Binding-site contacts:
Ligand atom O3 contacts residue MN1 of chain 1.P at 2.6 Å.
Ligand atom C contacts residue GLY308 of chain 1.B at 3.9 Å.
Ligand atom CA contacts residue GLU285 of chain 1.B at 4.2 Å.
Ligand atom O contacts residue MN1 of chain 1.P at 2.5 Å.
Ligand atom OXT contacts residue ASP309 of chain 1.B at 4.0 Å.
Ligand atom OXT contacts residue ARG307 of chain 1.B at 3.5 Å (salt-bridge).
Ligand atom C contacts residue MN1 of chain 1.P at 3.4 Å.
Ligand atom OXT contacts residue THR341 of chain 1.B at 2.5 Å (h-bond).
Ligand atom CA contacts residue LYS283 of chain 1.B at 3.9 Å.
Ligand atom CB contacts residue ALA306 of chain 1.B at 4.5 Å (hydrophobic).
Ligand atom O contacts residue GLY308 of chain 1.B at 3.9 Å.
Ligand atom CB contacts residue ALA340 of chain 1.B at 4.4 Å (hydrophobic).
Ligand atom CA contacts residue THR341 of chain 1.B at 4.0 Å.
Ligand atom O3 contacts residue GLU285 of chain 1.B at 3.9 Å.
Ligand atom CA contacts residue ALA306 of chain 1.B at 4.0 Å (hydrophobic).
Ligand atom O contacts residue ALA306 of chain 1.B at 3.5 Å.
Ligand atom O3 contacts residue LYS283 of chain 1.B at 3.2 Å (salt-bridge).
Ligand atom C contacts residue ASP309 of chain 1.B at 3.9 Å.
Ligand atom OXT contacts residue GLY308 of chain 1.B at 2.9 Å (h-bond).
Ligand atom OXT contacts residue ALA306 of chain 1.B at 3.2 Å.
Ligand atom O contacts residue ASP309 of chain 1.B at 3.0 Å (salt-bridge).
Ligand atom O contacts residue GLU285 of chain 1.B at 3.0 Å (salt-bridge).
Ligand atom CA contacts residue MN1 of chain 1.P at 3.4 Å.
Ligand atom CB contacts residue THR341 of chain 1.B at 3.5 Å.
Ligand atom CA contacts residue ARG86 of chain 1.B at 4.4 Å.
Ligand atom CB contacts residue ARG86 of chain 1.B at 3.8 Å.
Ligand atom C contacts residue GLU285 of chain 1.B at 3.9 Å.
Ligand atom O3 contacts residue ARG86 of chain 1.B at 4.0 Å.
Ligand atom C contacts residue ALA306 of chain 1.B at 3.4 Å (hydrophobic).
Ligand atom CB contacts residue MET373 of chain 1.B at 3.7 Å (hydrophobic).
Ligand atom CB contacts residue MET304 of chain 1.B at 4.1 Å (hydrophobic).
Ligand atom CB contacts residue LYS283 of chain 1.B at 4.2 Å.
Ligand atom C contacts residue THR341 of chain 1.B at 3.6 Å.

Sequence of chain 1.B:
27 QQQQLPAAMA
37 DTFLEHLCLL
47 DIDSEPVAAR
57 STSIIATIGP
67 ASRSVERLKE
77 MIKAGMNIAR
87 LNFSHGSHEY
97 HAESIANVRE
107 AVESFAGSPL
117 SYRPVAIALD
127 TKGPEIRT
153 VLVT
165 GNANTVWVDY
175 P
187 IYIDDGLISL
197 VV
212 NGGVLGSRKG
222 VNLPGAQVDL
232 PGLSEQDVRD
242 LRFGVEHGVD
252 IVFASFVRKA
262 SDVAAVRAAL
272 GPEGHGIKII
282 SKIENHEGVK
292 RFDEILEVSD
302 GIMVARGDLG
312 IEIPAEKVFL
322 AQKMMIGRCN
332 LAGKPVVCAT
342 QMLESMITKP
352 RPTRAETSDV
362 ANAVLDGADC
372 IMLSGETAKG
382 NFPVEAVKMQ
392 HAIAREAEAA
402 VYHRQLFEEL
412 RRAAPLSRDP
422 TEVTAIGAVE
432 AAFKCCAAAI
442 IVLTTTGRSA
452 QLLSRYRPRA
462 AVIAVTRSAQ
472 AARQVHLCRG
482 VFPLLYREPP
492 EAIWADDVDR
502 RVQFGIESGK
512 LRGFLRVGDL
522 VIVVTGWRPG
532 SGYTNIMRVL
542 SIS

A small-molecule ligand and the protein it binds are described below.
Small molecule (SMILES): CC(=O)C(=O)O